Binding-site contacts:
Ligand atom C4 contacts residue ASN654 of chain 1.A at 4.2 Å.
Ligand atom C7 contacts residue ASN654 of chain 1.A at 3.6 Å.
Ligand atom O5 contacts residue ASN654 of chain 1.A at 2.4 Å (h-bond).
Ligand atom C3 contacts residue ASN654 of chain 1.A at 3.8 Å.
Ligand atom O7 contacts residue ASN654 of chain 1.A at 3.8 Å.
Ligand atom C2 contacts residue ASN654 of chain 1.A at 2.4 Å.
Ligand atom O6 contacts residue ASN654 of chain 1.A at 4.1 Å.
Ligand atom C5 contacts residue ASN654 of chain 1.A at 3.7 Å.
Ligand atom C1 contacts residue ASN654 of chain 1.A at 1.4 Å.
Ligand atom N2 contacts residue ASN654 of chain 1.A at 2.9 Å (h-bond).

Sequence of chain 1.A:
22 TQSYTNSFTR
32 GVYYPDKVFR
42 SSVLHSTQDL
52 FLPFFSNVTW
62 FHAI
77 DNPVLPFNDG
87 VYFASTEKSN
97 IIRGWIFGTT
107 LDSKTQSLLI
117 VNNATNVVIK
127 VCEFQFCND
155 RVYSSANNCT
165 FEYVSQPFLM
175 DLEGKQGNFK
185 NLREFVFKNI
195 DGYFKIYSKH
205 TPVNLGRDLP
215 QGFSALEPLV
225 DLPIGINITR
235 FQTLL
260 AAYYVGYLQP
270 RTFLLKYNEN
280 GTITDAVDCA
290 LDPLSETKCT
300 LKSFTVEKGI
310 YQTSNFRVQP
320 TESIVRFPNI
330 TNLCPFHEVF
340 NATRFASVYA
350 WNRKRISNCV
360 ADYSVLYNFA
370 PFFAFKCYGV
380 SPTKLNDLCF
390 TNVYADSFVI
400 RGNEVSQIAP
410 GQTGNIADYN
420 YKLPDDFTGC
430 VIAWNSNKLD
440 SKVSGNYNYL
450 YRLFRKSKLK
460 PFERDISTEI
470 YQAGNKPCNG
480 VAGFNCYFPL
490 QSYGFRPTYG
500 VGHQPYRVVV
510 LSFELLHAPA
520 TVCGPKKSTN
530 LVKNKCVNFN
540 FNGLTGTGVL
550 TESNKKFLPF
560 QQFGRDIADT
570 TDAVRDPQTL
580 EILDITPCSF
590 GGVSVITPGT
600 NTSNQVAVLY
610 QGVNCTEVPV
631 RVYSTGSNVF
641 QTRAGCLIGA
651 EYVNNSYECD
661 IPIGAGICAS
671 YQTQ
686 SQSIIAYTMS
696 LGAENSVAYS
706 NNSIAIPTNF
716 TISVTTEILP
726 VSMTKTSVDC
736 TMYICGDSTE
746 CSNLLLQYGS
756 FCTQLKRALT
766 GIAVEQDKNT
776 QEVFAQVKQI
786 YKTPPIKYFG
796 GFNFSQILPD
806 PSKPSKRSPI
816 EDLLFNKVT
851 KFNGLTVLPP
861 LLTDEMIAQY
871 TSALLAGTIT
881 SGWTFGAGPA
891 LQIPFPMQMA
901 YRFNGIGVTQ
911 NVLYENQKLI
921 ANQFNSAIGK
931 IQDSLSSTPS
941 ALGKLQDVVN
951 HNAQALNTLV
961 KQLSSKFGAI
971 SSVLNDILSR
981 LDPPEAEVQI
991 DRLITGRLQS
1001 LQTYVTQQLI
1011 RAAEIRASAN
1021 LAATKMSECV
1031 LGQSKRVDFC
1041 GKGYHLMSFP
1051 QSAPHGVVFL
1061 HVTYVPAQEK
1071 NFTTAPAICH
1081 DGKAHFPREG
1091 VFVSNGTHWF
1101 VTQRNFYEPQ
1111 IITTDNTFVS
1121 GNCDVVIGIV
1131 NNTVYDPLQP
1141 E

A small-molecule ligand and the protein it binds are described below.
Small molecule (SMILES): CC(=O)N[C@@H]1[C@@H](O)[C@H](O)[C@@H](CO)O[C@H]1O